Binding-site contacts:
Ligand atom C7 contacts residue GLN67 of chain 1.B at 4.0 Å.
Ligand atom C8 contacts residue GLU66 of chain 1.B at 3.7 Å.
Ligand atom C1 contacts residue THR41 of chain 1.B at 4.5 Å.
Ligand atom O7 contacts residue ASN25 of chain 1.B at 3.7 Å.
Ligand atom O7 contacts residue GLU66 of chain 1.B at 3.9 Å.
Ligand atom C8 contacts residue ASN25 of chain 1.B at 4.3 Å.
Ligand atom C3 contacts residue ASN25 of chain 1.B at 3.8 Å.
Ligand atom O7 contacts residue GLY68 of chain 1.B at 2.8 Å (h-bond).
Ligand atom C7 contacts residue GLY68 of chain 1.B at 3.8 Å.
Ligand atom O7 contacts residue GLN67 of chain 1.B at 3.5 Å.
Ligand atom O5 contacts residue ASN25 of chain 1.B at 2.4 Å (h-bond).
Ligand atom C8 contacts residue GLY68 of chain 1.B at 4.2 Å.
Ligand atom C5 contacts residue ASN25 of chain 1.B at 3.7 Å.
Ligand atom C1 contacts residue ASN42 of chain 1.B at 4.0 Å.
Ligand atom C2 contacts residue ASN42 of chain 1.B at 3.8 Å.
Ligand atom C8 contacts residue LEU23 of chain 1.B at 3.5 Å (hydrophobic).
Ligand atom C3 contacts residue ASN42 of chain 1.B at 4.2 Å.
Ligand atom C7 contacts residue GLU66 of chain 1.B at 4.0 Å.
Ligand atom C1 contacts residue ASN25 of chain 1.B at 1.4 Å.
Ligand atom C4 contacts residue ASN25 of chain 1.B at 4.2 Å.
Ligand atom C7 contacts residue ASN42 of chain 1.B at 3.5 Å.
Ligand atom C7 contacts residue ASN25 of chain 1.B at 3.4 Å.
Ligand atom C8 contacts residue GLN67 of chain 1.B at 3.6 Å.
Ligand atom C2 contacts residue ASN25 of chain 1.B at 2.4 Å.
Ligand atom N2 contacts residue ASN42 of chain 1.B at 2.8 Å (h-bond).
Ligand atom C8 contacts residue TYR24 of chain 1.B at 4.0 Å (hydrophobic).
Ligand atom N2 contacts residue ASN25 of chain 1.B at 2.9 Å (h-bond).
Ligand atom C8 contacts residue ASN42 of chain 1.B at 3.4 Å.

This protein binds this small molecule.
Small molecule (SMILES): CC(=O)N[C@H]1[C@H](O[C@H]2[C@H](O)[C@@H](NC(C)=O)CO[C@@H]2CO)O[C@H](CO)[C@@H](O[C@@H]2O[C@H](CO)[C@@H](O)[C@H](O)[C@@H]2O)[C@@H]1O

Sequence of chain 1.B:
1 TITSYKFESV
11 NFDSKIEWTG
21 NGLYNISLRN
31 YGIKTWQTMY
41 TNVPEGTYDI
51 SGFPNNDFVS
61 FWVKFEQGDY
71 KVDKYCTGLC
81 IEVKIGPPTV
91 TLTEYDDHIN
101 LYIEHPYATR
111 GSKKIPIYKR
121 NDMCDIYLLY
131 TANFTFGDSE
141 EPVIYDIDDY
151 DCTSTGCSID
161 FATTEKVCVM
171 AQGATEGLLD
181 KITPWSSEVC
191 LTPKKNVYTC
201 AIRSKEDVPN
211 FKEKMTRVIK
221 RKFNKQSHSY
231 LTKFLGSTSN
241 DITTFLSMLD